Sequence of chain 1.A:
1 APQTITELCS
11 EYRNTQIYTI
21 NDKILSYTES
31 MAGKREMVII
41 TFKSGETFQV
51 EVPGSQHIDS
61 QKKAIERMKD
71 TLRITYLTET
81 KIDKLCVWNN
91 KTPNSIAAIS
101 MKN

Binding-site contacts:
Ligand atom C6 contacts residue GLN56 of chain 1.A at 4.1 Å.
Ligand atom O3 contacts residue TRP88 of chain 1.A at 3.6 Å.
Ligand atom O3 contacts residue ASN90 of chain 1.A at 2.7 Å (h-bond).
Ligand atom C1 contacts residue GLN56 of chain 1.A at 4.1 Å.
Ligand atom O2 contacts residue ASN90 of chain 1.A at 3.0 Å (h-bond).
Ligand atom C4 contacts residue TRP88 of chain 1.A at 3.5 Å (hydrophobic).
Ligand atom O3 contacts residue GLU51 of chain 1.A at 3.9 Å.
Ligand atom C6 contacts residue GLN61 of chain 1.A at 3.9 Å.
Ligand atom C2 contacts residue LYS91 of chain 1.A at 3.6 Å.
Ligand atom C2 contacts residue ASN90 of chain 1.A at 4.0 Å.
Ligand atom C4 contacts residue LYS91 of chain 1.A at 3.7 Å.
Ligand atom C4 contacts residue GLN56 of chain 1.A at 4.3 Å.
Ligand atom O3 contacts residue LYS91 of chain 1.A at 2.8 Å (salt-bridge).
Ligand atom O6 contacts residue GLN56 of chain 1.A at 3.4 Å (h-bond).
Ligand atom C4 contacts residue GLU51 of chain 1.A at 3.4 Å.
Ligand atom O5 contacts residue GLN56 of chain 1.A at 3.6 Å.
Ligand atom O4 contacts residue LYS91 of chain 1.A at 2.8 Å (salt-bridge).
Ligand atom O4 contacts residue GLU51 of chain 1.A at 2.6 Å (salt-bridge).
Ligand atom O2 contacts residue LYS91 of chain 1.A at 4.4 Å.
Ligand atom C3 contacts residue LYS91 of chain 1.A at 3.5 Å.
Ligand atom C5 contacts residue GLN56 of chain 1.A at 4.2 Å.
Ligand atom O6 contacts residue HIS57 of chain 1.A at 3.6 Å.
Ligand atom C6 contacts residue HIS57 of chain 1.A at 3.6 Å.
Ligand atom C5 contacts residue TRP88 of chain 1.A at 3.6 Å (hydrophobic).
Ligand atom O6 contacts residue GLN61 of chain 1.A at 3.0 Å (h-bond).
Ligand atom O6 contacts residue TRP88 of chain 1.A at 4.0 Å.
Ligand atom O4 contacts residue GLN56 of chain 1.A at 3.3 Å.
Ligand atom C8 contacts residue TRP88 of chain 1.A at 4.4 Å (hydrophobic).
Ligand atom O1 contacts residue TRP88 of chain 1.A at 4.0 Å.
Ligand atom C3 contacts residue TRP88 of chain 1.A at 3.6 Å (hydrophobic).
Ligand atom C3 contacts residue GLU51 of chain 1.A at 4.3 Å.
Ligand atom C3 contacts residue ASN90 of chain 1.A at 3.7 Å.
Ligand atom C6 contacts residue TRP88 of chain 1.A at 3.5 Å (hydrophobic).

The small molecule below binds the protein below.
Small molecule (SMILES): Nc1ccc(O[C@H]2O[C@H](CO)[C@H](O)[C@H](O)[C@H]2O)cc1